Sequence of chain 1.F:
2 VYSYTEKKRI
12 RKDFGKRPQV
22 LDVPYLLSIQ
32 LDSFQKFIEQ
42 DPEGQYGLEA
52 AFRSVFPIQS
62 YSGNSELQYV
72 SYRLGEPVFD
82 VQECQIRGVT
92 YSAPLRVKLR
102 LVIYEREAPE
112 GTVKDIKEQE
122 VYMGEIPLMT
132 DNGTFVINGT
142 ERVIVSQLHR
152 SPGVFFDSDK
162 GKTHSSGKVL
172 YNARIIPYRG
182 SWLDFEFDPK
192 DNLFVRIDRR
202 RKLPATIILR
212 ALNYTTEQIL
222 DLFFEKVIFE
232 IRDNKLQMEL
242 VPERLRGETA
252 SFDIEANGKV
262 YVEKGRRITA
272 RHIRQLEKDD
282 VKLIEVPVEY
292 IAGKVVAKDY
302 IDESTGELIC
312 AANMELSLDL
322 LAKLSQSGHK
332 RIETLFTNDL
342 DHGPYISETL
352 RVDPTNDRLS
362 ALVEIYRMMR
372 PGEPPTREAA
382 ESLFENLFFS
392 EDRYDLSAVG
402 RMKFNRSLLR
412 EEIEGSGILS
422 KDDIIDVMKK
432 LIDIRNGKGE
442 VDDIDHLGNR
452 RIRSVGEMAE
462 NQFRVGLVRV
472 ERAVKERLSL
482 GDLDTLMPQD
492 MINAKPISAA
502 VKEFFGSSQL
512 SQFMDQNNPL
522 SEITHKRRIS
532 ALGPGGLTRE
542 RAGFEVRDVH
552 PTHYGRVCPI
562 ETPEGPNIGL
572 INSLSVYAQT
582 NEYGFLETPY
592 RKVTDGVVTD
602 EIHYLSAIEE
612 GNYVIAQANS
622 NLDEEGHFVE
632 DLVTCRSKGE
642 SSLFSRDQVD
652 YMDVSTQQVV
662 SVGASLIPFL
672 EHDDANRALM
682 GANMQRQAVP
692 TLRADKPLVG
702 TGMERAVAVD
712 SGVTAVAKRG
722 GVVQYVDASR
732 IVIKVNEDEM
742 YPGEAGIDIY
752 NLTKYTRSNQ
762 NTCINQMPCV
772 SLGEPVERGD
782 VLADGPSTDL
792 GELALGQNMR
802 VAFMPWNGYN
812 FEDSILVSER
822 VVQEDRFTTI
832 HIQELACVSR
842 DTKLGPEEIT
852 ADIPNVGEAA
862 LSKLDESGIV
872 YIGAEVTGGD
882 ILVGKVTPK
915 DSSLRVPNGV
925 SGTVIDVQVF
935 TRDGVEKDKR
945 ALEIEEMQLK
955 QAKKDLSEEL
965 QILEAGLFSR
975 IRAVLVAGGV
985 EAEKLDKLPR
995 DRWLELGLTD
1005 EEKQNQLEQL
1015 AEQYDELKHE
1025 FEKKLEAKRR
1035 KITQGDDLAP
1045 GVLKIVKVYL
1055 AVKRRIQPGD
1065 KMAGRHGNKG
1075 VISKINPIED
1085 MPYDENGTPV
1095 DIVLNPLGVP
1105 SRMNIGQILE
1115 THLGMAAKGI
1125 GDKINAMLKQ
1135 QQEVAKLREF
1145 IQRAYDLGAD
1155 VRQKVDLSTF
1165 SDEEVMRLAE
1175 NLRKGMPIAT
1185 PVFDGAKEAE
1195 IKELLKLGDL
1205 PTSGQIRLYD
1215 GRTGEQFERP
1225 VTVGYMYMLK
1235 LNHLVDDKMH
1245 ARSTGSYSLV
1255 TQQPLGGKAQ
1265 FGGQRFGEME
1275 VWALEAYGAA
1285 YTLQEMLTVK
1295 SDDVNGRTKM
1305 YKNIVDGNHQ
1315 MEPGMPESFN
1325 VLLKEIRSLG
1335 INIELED

Binding-site contacts:
Ligand atom C3 contacts residue GLN46 of chain 1.F at 3.2 Å.
Ligand atom O2 contacts residue SER398 of chain 1.F at 3.3 Å (h-bond).
Ligand atom C17 contacts residue VAL400 of chain 1.F at 3.9 Å (hydrophobic).
Ligand atom C4 contacts residue GLN46 of chain 1.F at 4.2 Å.
Ligand atom C21 contacts residue GLN46 of chain 1.F at 3.4 Å.
Ligand atom C13 contacts residue ASN462 of chain 1.F at 4.1 Å.
Ligand atom C13 contacts residue TYR179 of chain 1.F at 3.7 Å (hydrophobic).
Ligand atom C10 contacts residue GLU583 of chain 1.F at 4.2 Å.
Ligand atom C8 contacts residue ALA399 of chain 1.F at 3.7 Å (hydrophobic).
Ligand atom C15 contacts residue GLU458 of chain 1.F at 3.7 Å.
Ligand atom C9 contacts residue ALA399 of chain 1.F at 3.6 Å (hydrophobic).
Ligand atom C7 contacts residue ALA399 of chain 1.F at 4.0 Å (hydrophobic).
Ligand atom C16 contacts residue ARG452 of chain 1.F at 3.5 Å.
Ligand atom O3 contacts residue ALA399 of chain 1.F at 3.7 Å.
Ligand atom C20 contacts residue GLN46 of chain 1.F at 4.1 Å.
Ligand atom C14 contacts residue TYR179 of chain 1.F at 3.9 Å (hydrophobic).
Ligand atom C16 contacts residue GLU458 of chain 1.F at 3.4 Å.
Ligand atom C14 contacts residue GLU458 of chain 1.F at 4.1 Å.
Ligand atom O2 contacts residue ARG465 of chain 1.F at 3.3 Å (salt-bridge).
Ligand atom C7 contacts residue TYR584 of chain 1.F at 3.9 Å (hydrophobic).
Ligand atom C13 contacts residue ARG465 of chain 1.F at 3.7 Å.
Ligand atom C12 contacts residue ASN462 of chain 1.F at 4.3 Å.
Ligand atom C24 contacts residue GLU583 of chain 1.F at 3.4 Å.
Ligand atom C22 contacts residue GLU583 of chain 1.F at 3.7 Å.
Ligand atom C12 contacts residue ARG465 of chain 1.F at 3.5 Å.
Ligand atom C23 contacts residue GLU583 of chain 1.F at 3.3 Å.
Ligand atom C7 contacts residue VAL400 of chain 1.F at 4.1 Å (hydrophobic).
Ligand atom C13 contacts residue SER398 of chain 1.F at 3.8 Å.
Ligand atom O4 contacts residue ALA399 of chain 1.F at 3.4 Å.
Ligand atom C8 contacts residue TYR584 of chain 1.F at 3.6 Å (hydrophobic).
Ligand atom C14 contacts residue SER398 of chain 1.F at 3.3 Å.
Ligand atom C17 contacts residue ARG452 of chain 1.F at 4.3 Å.
Ligand atom C10 contacts residue TYR47 of chain 1.F at 3.5 Å (hydrophobic).
Ligand atom O2 contacts residue TYR179 of chain 1.F at 3.9 Å.
Ligand atom O3 contacts residue SER398 of chain 1.F at 3.3 Å.
Ligand atom O3 contacts residue VAL400 of chain 1.F at 3.3 Å.
Ligand atom C5 contacts residue ALA399 of chain 1.F at 4.2 Å (hydrophobic).
Ligand atom C7 contacts residue GLU583 of chain 1.F at 4.1 Å.
Ligand atom C1 contacts residue GLN46 of chain 1.F at 4.1 Å.
Ligand atom C6 contacts residue ALA399 of chain 1.F at 3.8 Å (hydrophobic).

The protein below binds the small molecule below.
Small molecule (SMILES): C[C@H](CCC(=O)NCCC[N+](C)(C)CC(O)CS(=O)(=O)O)[C@H]1CC[C@H]2[C@@H]3[C@H](O)C[C@@H]4C[C@H](O)CC[C@]4(C)[C@H]3C[C@H](O)[C@]12C